Binding-site contacts:
Ligand atom C2 contacts residue THR1 of chain 1.BA at 4.4 Å.
Ligand atom C6 contacts residue THR1 of chain 1.BA at 1.4 Å.
Ligand atom O12 contacts residue THR21 of chain 1.BA at 3.5 Å (h-bond).
Ligand atom C5 contacts residue THR1 of chain 1.BA at 2.4 Å.
Ligand atom C13 contacts residue THR1 of chain 1.BA at 3.7 Å.
Ligand atom C15 contacts residue ALA49 of chain 1.BA at 4.3 Å (hydrophobic).
Ligand atom C11 contacts residue THR1 of chain 1.BA at 2.9 Å.
Ligand atom C6 contacts residue LYS33 of chain 1.BA at 4.2 Å.
Ligand atom C15 contacts residue ARG19 of chain 1.BA at 4.4 Å.
Ligand atom O12 contacts residue THR20 of chain 1.BA at 3.5 Å.
Ligand atom N4 contacts residue THR1 of chain 1.BA at 3.6 Å.
Ligand atom C13 contacts residue GLY47 of chain 1.BA at 3.8 Å.
Ligand atom N4 contacts residue GLY47 of chain 1.BA at 2.9 Å (h-bond).
Ligand atom C14 contacts residue ARG45 of chain 1.BA at 4.0 Å.
Ligand atom C6 contacts residue SER46 of chain 1.BA at 4.4 Å.
Ligand atom C5 contacts residue GLY47 of chain 1.BA at 4.0 Å.
Ligand atom C14 contacts residue SER46 of chain 1.BA at 4.1 Å.
Ligand atom O12 contacts residue THR1 of chain 1.BA at 4.1 Å.
Ligand atom O8 contacts residue THR1 of chain 1.BA at 2.9 Å (h-bond).
Ligand atom O8 contacts residue SER129 of chain 1.BA at 3.8 Å.
Ligand atom O7 contacts residue GLY47 of chain 1.BA at 2.9 Å (h-bond).
Ligand atom C14 contacts residue GLY47 of chain 1.BA at 3.5 Å.
Ligand atom C15 contacts residue THR20 of chain 1.BA at 3.4 Å.
Ligand atom C1 contacts residue THR21 of chain 1.BA at 4.2 Å.
Ligand atom C9 contacts residue SER168 of chain 1.BA at 4.4 Å.
Ligand atom C9 contacts residue THR21 of chain 1.BA at 3.8 Å.
Ligand atom O12 contacts residue ARG19 of chain 1.BA at 4.1 Å.
Ligand atom C11 contacts residue ARG19 of chain 1.BA at 4.0 Å.
Ligand atom C1 contacts residue THR1 of chain 1.BA at 3.0 Å.
Ligand atom O8 contacts residue SER168 of chain 1.BA at 4.0 Å.
Ligand atom C2 contacts residue THR21 of chain 1.BA at 3.8 Å.
Ligand atom O10 contacts residue GLY47 of chain 1.BA at 3.6 Å (h-bond).
Ligand atom O7 contacts residue THR1 of chain 1.BA at 2.3 Å (h-bond).
Ligand atom C15 contacts residue LYS33 of chain 1.BA at 4.1 Å.
Ligand atom C6 contacts residue GLY47 of chain 1.BA at 4.0 Å.
Ligand atom C11 contacts residue LYS33 of chain 1.BA at 4.0 Å.
Ligand atom C3 contacts residue GLY47 of chain 1.BA at 3.6 Å.
Ligand atom O7 contacts residue SER46 of chain 1.BA at 3.4 Å.
Ligand atom C11 contacts residue THR20 of chain 1.BA at 4.4 Å.
Ligand atom C14 contacts residue THR1 of chain 1.BA at 3.5 Å.

The protein below binds the small molecule below.
Small molecule (SMILES): CC(C)[C@H](O)[C@@]1(C=O)NC(=O)[C@H](C)[C@@H]1O

Sequence of chain 1.BA:
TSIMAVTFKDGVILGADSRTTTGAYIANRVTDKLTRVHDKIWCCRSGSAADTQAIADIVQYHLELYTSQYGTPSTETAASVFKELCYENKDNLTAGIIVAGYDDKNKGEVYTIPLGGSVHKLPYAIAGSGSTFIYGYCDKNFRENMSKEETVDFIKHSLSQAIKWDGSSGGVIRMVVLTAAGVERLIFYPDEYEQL